Sequence of chain 54.Z:
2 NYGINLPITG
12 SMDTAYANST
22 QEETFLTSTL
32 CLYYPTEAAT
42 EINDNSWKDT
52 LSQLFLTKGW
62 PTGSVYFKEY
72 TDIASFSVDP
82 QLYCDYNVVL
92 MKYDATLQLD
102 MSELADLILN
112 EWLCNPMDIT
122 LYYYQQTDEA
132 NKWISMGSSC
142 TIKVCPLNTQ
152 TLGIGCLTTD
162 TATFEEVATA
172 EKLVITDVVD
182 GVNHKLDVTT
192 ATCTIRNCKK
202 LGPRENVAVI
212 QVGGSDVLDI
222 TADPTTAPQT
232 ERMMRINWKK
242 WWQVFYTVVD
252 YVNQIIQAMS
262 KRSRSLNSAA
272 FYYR

This small molecule binds to this protein.
Small molecule (SMILES): CC(=O)N[C@H]1[C@H](O[C@H]2[C@H](O)[C@@H](NC(C)=O)CO[C@@H]2CO)O[C@H](CO)[C@@H](O)[C@@H]1O

Binding-site contacts:
Ligand atom O6 contacts residue ASN19 of chain 54.Z at 4.5 Å.
Ligand atom C6 contacts residue ASN19 of chain 54.Z at 4.1 Å.
Ligand atom O7 contacts residue ASN19 of chain 54.Z at 4.5 Å.
Ligand atom N2 contacts residue ASN19 of chain 54.Z at 4.0 Å.
Ligand atom O5 contacts residue ASN19 of chain 54.Z at 2.2 Å (h-bond).
Ligand atom C2 contacts residue ASN19 of chain 54.Z at 3.4 Å.
Ligand atom C5 contacts residue ASN19 of chain 54.Z at 3.4 Å.
Ligand atom C3 contacts residue ASN19 of chain 54.Z at 4.4 Å.
Ligand atom C1 contacts residue ASN19 of chain 54.Z at 1.9 Å.